Sequence of chain 1.B:
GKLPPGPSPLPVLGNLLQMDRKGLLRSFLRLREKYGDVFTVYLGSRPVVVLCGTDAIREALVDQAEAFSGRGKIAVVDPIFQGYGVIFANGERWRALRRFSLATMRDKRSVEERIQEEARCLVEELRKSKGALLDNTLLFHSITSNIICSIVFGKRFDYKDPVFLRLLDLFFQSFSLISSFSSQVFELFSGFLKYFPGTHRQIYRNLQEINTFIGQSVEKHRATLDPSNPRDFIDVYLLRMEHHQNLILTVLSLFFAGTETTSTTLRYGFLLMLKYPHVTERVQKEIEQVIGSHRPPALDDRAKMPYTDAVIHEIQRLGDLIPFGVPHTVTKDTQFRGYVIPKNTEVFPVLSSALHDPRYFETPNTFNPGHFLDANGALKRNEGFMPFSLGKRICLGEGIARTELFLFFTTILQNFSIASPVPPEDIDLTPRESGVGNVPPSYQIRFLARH

Sequence of chain 1.A:
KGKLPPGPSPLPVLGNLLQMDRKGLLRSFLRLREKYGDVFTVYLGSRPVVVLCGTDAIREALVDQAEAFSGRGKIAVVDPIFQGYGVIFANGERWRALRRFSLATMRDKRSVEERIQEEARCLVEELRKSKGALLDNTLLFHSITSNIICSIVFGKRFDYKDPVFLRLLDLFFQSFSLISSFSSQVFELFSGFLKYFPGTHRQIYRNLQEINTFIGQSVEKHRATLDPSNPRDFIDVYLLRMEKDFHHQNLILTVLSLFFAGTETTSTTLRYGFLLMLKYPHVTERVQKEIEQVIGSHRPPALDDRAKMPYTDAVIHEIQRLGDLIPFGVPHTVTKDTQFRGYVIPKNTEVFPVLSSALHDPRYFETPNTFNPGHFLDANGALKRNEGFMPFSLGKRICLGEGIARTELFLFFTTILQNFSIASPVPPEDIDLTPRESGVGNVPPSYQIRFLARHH

Binding-site contacts:
Ligand atom CAC contacts residue GLY280 of chain 1.A at 3.6 Å.
Ligand atom CAE contacts residue HEM1 of chain 1.E at 3.0 Å.
Ligand atom CDF contacts residue GLU199 of chain 1.B at 3.9 Å.
Ligand atom CDD contacts residue PRO349 of chain 1.A at 3.8 Å (hydrophobic).
Ligand atom NAD contacts residue GLY280 of chain 1.A at 3.5 Å.
Ligand atom CAF contacts residue GLY280 of chain 1.A at 3.5 Å.
Ligand atom CAC contacts residue HEM1 of chain 1.E at 3.1 Å.
Ligand atom CCE contacts residue LYS206 of chain 1.B at 3.6 Å.
Ligand atom CAA contacts residue ALA279 of chain 1.A at 3.4 Å (hydrophobic).
Ligand atom CCE contacts residue SER195 of chain 1.B at 4.0 Å.
Ligand atom CCC contacts residue ILE344 of chain 1.A at 3.9 Å (hydrophobic).
Ligand atom CCC contacts residue VAL348 of chain 1.A at 3.5 Å (hydrophobic).
Ligand atom CDD contacts residue LEU205 of chain 1.B at 4.0 Å (hydrophobic).
Ligand atom CDA contacts residue LYS206 of chain 1.B at 3.9 Å.
Ligand atom NAB contacts residue ALA279 of chain 1.A at 3.4 Å (h-bond).
Ligand atom CDE contacts residue LYS206 of chain 1.B at 4.0 Å.
Ligand atom CCF contacts residue PHE198 of chain 1.B at 3.8 Å (hydrophobic).
Ligand atom CAE contacts residue GLY280 of chain 1.A at 3.6 Å.
Ligand atom CCD contacts residue LYS206 of chain 1.B at 3.9 Å.
Ligand atom NAB contacts residue THR283 of chain 1.A at 3.6 Å.
Ligand atom CAF contacts residue PHE198 of chain 1.B at 3.8 Å (hydrophobic).
Ligand atom CDD contacts residue PHE204 of chain 1.B at 3.9 Å (hydrophobic).
Ligand atom CDC contacts residue PB21 of chain 1.I at 3.8 Å.
Ligand atom CDE contacts residue GLU199 of chain 1.B at 3.8 Å.
Ligand atom CDB contacts residue LYS206 of chain 1.B at 4.0 Å.
Ligand atom CDE contacts residue PHE204 of chain 1.B at 3.3 Å (hydrophobic).
Ligand atom CAA contacts residue THR283 of chain 1.A at 3.1 Å.
Ligand atom CAC contacts residue THR283 of chain 1.A at 3.7 Å.
Ligand atom CCD contacts residue PHE198 of chain 1.B at 3.9 Å (hydrophobic).
Ligand atom CDD contacts residue PB21 of chain 1.I at 4.0 Å.
Ligand atom CDC contacts residue LYS206 of chain 1.B at 3.9 Å.
Ligand atom CCE contacts residue PHE198 of chain 1.B at 3.6 Å (hydrophobic).
Ligand atom CDC contacts residue PRO349 of chain 1.A at 3.7 Å (hydrophobic).
Ligand atom CDD contacts residue LYS206 of chain 1.B at 3.9 Å.
Ligand atom NAD contacts residue HEM1 of chain 1.E at 2.2 Å.
Ligand atom CCB contacts residue ILE344 of chain 1.A at 4.0 Å (hydrophobic).
Ligand atom CDB contacts residue GLY347 of chain 1.A at 4.0 Å.
Ligand atom CAF contacts residue ALA279 of chain 1.A at 3.6 Å (hydrophobic).
Ligand atom CAE contacts residue PHE198 of chain 1.B at 3.5 Å (hydrophobic).
Ligand atom NAB contacts residue GLY280 of chain 1.A at 3.8 Å.

The protein below binds the small molecule below.
Small molecule (SMILES): c1ccc(-c2ccc(Cn3ccnc3)cc2)cc1